Sequence of chain 1.M:
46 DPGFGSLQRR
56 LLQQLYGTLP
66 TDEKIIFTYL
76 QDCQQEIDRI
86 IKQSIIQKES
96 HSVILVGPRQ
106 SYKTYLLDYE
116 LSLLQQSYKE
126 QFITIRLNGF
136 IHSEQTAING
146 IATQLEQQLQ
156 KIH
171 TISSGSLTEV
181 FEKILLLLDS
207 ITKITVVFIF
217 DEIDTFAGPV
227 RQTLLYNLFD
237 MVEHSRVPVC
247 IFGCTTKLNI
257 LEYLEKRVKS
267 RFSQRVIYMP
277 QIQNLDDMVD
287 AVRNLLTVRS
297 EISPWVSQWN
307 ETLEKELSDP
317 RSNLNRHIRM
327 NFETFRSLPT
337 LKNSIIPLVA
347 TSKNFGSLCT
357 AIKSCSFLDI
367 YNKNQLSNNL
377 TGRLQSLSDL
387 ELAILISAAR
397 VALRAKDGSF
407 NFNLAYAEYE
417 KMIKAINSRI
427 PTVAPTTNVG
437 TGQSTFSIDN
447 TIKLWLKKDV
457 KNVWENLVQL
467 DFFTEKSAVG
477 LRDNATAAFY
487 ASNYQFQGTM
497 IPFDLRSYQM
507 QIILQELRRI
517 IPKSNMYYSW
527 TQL

Sequence of chain 1.I:
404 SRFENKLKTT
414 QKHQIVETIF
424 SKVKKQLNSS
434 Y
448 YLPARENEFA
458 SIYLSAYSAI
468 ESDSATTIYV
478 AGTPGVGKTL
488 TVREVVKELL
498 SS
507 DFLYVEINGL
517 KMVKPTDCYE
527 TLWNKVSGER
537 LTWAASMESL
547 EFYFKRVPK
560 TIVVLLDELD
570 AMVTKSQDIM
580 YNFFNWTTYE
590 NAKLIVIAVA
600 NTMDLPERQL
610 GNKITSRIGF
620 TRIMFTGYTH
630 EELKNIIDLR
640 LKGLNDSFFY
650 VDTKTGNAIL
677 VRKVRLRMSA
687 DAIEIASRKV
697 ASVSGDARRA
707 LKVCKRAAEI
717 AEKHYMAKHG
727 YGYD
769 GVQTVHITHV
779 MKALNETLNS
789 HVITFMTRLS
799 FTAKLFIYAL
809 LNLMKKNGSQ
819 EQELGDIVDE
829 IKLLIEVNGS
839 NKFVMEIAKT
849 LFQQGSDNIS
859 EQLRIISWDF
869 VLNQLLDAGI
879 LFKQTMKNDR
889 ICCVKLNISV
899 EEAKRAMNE

Binding-site contacts:
Ligand atom PA contacts residue ARG704 of chain 1.I at 3.2 Å.
Ligand atom O1B contacts residue LYS485 of chain 1.I at 2.6 Å (salt-bridge).
Ligand atom N6 contacts residue LEU449 of chain 1.I at 3.4 Å.
Ligand atom O2G contacts residue ARG267 of chain 1.M at 2.4 Å (salt-bridge).
Ligand atom O3B contacts residue PRO481 of chain 1.I at 3.2 Å.
Ligand atom O5' contacts residue ARG704 of chain 1.I at 2.7 Å (salt-bridge).
Ligand atom O3A contacts residue THR486 of chain 1.I at 3.2 Å.
Ligand atom O2B contacts residue THR486 of chain 1.I at 2.7 Å (h-bond).
Ligand atom O3B contacts residue GLY482 of chain 1.I at 3.4 Å (h-bond).
Ligand atom PG contacts residue PRO481 of chain 1.I at 3.6 Å.
Ligand atom O2A contacts residue LYS485 of chain 1.I at 3.3 Å (salt-bridge).
Ligand atom O3A contacts residue ARG704 of chain 1.I at 2.4 Å (salt-bridge).
Ligand atom C5' contacts residue ARG704 of chain 1.I at 3.3 Å.
Ligand atom O1B contacts residue PRO481 of chain 1.I at 3.5 Å.
Ligand atom O1B contacts residue GLY482 of chain 1.I at 3.0 Å (h-bond).
Ligand atom O1A contacts residue THR486 of chain 1.I at 2.8 Å (h-bond).
Ligand atom O1A contacts residue LYS485 of chain 1.I at 3.2 Å (salt-bridge).
Ligand atom PG contacts residue ARG704 of chain 1.I at 3.5 Å.
Ligand atom O3B contacts residue ARG267 of chain 1.M at 3.5 Å (salt-bridge).
Ligand atom S1G contacts residue LYS485 of chain 1.I at 3.4 Å (salt-bridge).
Ligand atom PA contacts residue GLY484 of chain 1.I at 3.5 Å.
Ligand atom O2G contacts residue PRO481 of chain 1.I at 3.2 Å.
Ligand atom C8 contacts residue GLY484 of chain 1.I at 3.6 Å.
Ligand atom PB contacts residue LYS485 of chain 1.I at 3.5 Å.
Ligand atom PB contacts residue ARG704 of chain 1.I at 3.2 Å.
Ligand atom C6 contacts residue ILE635 of chain 1.I at 3.4 Å (hydrophobic).
Ligand atom O4' contacts residue ALA703 of chain 1.I at 3.5 Å.
Ligand atom O2G contacts residue ARG704 of chain 1.I at 3.5 Å (salt-bridge).
Ligand atom O3G contacts residue ARG267 of chain 1.M at 2.6 Å (salt-bridge).
Ligand atom O1A contacts residue LEU487 of chain 1.I at 2.8 Å (h-bond).
Ligand atom O2A contacts residue GLY484 of chain 1.I at 2.5 Å (h-bond).
Ligand atom PG contacts residue ARG267 of chain 1.M at 3.2 Å.
Ligand atom O1A contacts residue GLY484 of chain 1.I at 2.9 Å.
Ligand atom O2' contacts residue SER432 of chain 1.I at 2.5 Å (h-bond).
Ligand atom N6 contacts residue ILE635 of chain 1.I at 3.3 Å.
Ligand atom O2A contacts residue VAL483 of chain 1.I at 3.0 Å (h-bond).
Ligand atom N3 contacts residue ARG639 of chain 1.I at 3.2 Å (salt-bridge).
Ligand atom C8 contacts residue ALA703 of chain 1.I at 3.4 Å (hydrophobic).
Ligand atom O2A contacts residue GLY482 of chain 1.I at 3.1 Å (h-bond).
Ligand atom O3B contacts residue ARG704 of chain 1.I at 2.5 Å (salt-bridge).

A small-molecule ligand and the protein it binds are described below.
Small molecule (SMILES): Nc1ncnc2c1ncn2[C@@H]1O[C@H](COP(=O)(O)OP(=O)(O)OP(O)(O)=S)[C@@H](O)[C@H]1O